A small-molecule ligand and the protein it binds are described below.
Small molecule (SMILES): N[C@@H](Cc1ccccc1)C(=O)NCC=O

Sequence of chain 1.QA:
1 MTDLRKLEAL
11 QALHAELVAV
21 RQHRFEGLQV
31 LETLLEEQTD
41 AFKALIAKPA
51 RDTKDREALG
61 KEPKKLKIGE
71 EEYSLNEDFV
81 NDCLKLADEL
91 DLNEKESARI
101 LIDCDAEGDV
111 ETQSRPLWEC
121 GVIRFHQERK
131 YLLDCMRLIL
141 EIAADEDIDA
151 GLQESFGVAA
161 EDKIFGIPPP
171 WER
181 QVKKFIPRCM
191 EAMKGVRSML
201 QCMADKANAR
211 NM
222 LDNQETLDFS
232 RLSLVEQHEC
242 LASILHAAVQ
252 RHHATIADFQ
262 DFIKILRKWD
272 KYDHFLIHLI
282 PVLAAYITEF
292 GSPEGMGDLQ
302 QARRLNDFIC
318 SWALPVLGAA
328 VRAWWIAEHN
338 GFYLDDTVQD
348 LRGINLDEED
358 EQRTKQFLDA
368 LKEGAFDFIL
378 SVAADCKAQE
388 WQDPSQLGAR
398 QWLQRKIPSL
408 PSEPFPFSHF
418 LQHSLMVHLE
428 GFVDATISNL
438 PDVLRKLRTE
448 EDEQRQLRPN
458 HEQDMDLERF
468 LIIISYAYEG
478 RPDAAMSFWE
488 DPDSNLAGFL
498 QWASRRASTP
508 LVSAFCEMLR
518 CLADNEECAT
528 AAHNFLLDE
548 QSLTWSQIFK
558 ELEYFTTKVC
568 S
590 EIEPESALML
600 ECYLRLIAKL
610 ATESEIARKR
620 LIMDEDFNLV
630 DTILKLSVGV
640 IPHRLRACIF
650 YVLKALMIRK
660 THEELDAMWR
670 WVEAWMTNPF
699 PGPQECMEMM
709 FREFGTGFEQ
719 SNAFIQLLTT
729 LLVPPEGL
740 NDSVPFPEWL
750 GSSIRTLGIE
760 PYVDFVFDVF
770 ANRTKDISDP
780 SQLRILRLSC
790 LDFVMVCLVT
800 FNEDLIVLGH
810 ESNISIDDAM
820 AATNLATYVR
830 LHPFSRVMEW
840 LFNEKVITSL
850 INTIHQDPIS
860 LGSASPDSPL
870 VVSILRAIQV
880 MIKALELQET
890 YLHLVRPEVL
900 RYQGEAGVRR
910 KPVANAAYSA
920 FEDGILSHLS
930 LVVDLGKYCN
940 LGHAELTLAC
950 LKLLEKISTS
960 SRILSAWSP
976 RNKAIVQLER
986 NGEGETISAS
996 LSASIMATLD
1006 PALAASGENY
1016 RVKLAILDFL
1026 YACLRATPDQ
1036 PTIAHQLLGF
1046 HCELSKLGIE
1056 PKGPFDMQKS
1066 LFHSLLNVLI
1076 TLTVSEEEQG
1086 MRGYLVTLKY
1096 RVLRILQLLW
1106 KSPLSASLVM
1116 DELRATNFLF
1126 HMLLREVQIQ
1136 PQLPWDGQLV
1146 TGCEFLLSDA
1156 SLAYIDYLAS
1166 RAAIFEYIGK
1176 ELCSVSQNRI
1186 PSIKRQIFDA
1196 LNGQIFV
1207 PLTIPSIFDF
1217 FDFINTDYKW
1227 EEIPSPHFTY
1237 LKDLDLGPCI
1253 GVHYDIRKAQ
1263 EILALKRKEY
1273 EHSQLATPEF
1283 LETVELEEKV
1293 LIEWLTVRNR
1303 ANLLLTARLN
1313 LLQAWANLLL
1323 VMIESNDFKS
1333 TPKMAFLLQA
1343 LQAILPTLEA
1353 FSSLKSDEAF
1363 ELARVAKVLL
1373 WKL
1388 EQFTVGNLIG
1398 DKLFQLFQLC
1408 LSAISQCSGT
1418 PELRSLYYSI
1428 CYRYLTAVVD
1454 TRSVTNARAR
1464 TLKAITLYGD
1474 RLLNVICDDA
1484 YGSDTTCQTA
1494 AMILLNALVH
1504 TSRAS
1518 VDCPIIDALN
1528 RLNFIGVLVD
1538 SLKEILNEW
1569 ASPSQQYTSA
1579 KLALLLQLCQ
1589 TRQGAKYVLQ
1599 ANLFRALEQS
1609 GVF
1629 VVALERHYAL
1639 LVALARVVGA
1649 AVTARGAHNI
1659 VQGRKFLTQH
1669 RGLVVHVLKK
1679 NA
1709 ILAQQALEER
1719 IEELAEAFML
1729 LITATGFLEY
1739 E

Binding-site contacts:
Ligand atom C contacts residue ASN492 of chain 1.QA at 4.0 Å.
Ligand atom CB contacts residue PHE496 of chain 1.QA at 3.9 Å (hydrophobic).
Ligand atom CZ contacts residue PRO438 of chain 1.QA at 3.4 Å (hydrophobic).
Ligand atom CE1 contacts residue PHE496 of chain 1.QA at 3.6 Å (hydrophobic).
Ligand atom N contacts residue ARG442 of chain 1.QA at 4.2 Å.
Ligand atom CG contacts residue ASN492 of chain 1.QA at 4.3 Å.
Ligand atom N contacts residue SER491 of chain 1.QA at 4.1 Å.
Ligand atom CB contacts residue GLY495 of chain 1.QA at 3.9 Å.
Ligand atom CD1 contacts residue PRO438 of chain 1.QA at 4.4 Å (hydrophobic).
Ligand atom CG contacts residue GLY495 of chain 1.QA at 4.4 Å.
Ligand atom CD1 contacts residue ILE434 of chain 1.QA at 4.1 Å (hydrophobic).
Ligand atom CA contacts residue ASN492 of chain 1.QA at 3.3 Å.
Ligand atom CG contacts residue PHE496 of chain 1.QA at 4.0 Å (hydrophobic).
Ligand atom CE2 contacts residue PRO438 of chain 1.QA at 3.7 Å (hydrophobic).
Ligand atom O contacts residue ASN492 of chain 1.QA at 4.2 Å.
Ligand atom CB contacts residue ASN492 of chain 1.QA at 3.8 Å.
Ligand atom CZ contacts residue PHE496 of chain 1.QA at 3.9 Å (hydrophobic).
Ligand atom CE1 contacts residue PRO438 of chain 1.QA at 3.8 Å (hydrophobic).
Ligand atom CE2 contacts residue ARG442 of chain 1.QA at 3.6 Å.
Ligand atom CE1 contacts residue ILE434 of chain 1.QA at 3.9 Å (hydrophobic).
Ligand atom C contacts residue ARG442 of chain 1.QA at 4.4 Å.
Ligand atom CD2 contacts residue PRO438 of chain 1.QA at 4.4 Å (hydrophobic).
Ligand atom CD1 contacts residue PHE496 of chain 1.QA at 3.7 Å (hydrophobic).
Ligand atom CD2 contacts residue ARG442 of chain 1.QA at 3.5 Å.
Ligand atom O contacts residue ARG442 of chain 1.QA at 4.3 Å.
Ligand atom CD1 contacts residue ASN492 of chain 1.QA at 3.9 Å.
Ligand atom CA contacts residue ARG442 of chain 1.QA at 3.6 Å.
Ligand atom N contacts residue ASN492 of chain 1.QA at 3.3 Å (h-bond).
Ligand atom O contacts residue PRO438 of chain 1.QA at 4.0 Å.